Sequence of chain 1.A:
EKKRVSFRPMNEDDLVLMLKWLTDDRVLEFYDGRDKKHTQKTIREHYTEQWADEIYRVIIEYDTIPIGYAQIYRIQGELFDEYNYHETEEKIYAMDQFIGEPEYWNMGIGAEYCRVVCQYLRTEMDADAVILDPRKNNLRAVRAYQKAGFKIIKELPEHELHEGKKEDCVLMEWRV

The protein below binds the small molecule below.
Small molecule (SMILES): NC[C@H]1O[C@H](O[C@H]2[C@H](O)[C@@H](O[C@H]3O[C@H](CO)[C@@H](O)[C@H](N)[C@H]3O)[C@H](N)C[C@@H]2N)[C@H](O)[C@@H](O)[C@@H]1O

Binding-site contacts:
Ligand atom O13 contacts residue LEU81 of chain 1.A at 3.4 Å.
Ligand atom C7 contacts residue TYR75 of chain 1.A at 4.0 Å (hydrophobic).
Ligand atom C12 contacts residue ASP135 of chain 1.A at 3.3 Å.
Ligand atom N1 contacts residue ASP98 of chain 1.A at 3.1 Å (salt-bridge).
Ligand atom O13 contacts residue GLU84 of chain 1.A at 2.6 Å (salt-bridge).
Ligand atom N4 contacts residue LEU81 of chain 1.A at 4.0 Å.
Ligand atom C1 contacts residue ASP98 of chain 1.A at 3.8 Å.
Ligand atom C12 contacts residue TYR85 of chain 1.A at 3.5 Å (hydrophobic).
Ligand atom O5 contacts residue TYR33 of chain 1.A at 3.9 Å.
Ligand atom C13 contacts residue TRP53 of chain 1.A at 3.6 Å (hydrophobic).
Ligand atom N4 contacts residue GLU84 of chain 1.A at 2.7 Å (salt-bridge).
Ligand atom C8 contacts residue TYR75 of chain 1.A at 3.6 Å (hydrophobic).
Ligand atom C4 contacts residue ASP34 of chain 1.A at 3.7 Å.
Ligand atom O8 contacts residue ASP34 of chain 1.A at 3.0 Å (salt-bridge).
Ligand atom C10 contacts residue ASP98 of chain 1.A at 3.5 Å.
Ligand atom O12 contacts residue TRP53 of chain 1.A at 3.5 Å.
Ligand atom C12 contacts residue TYR75 of chain 1.A at 3.7 Å (hydrophobic).
Ligand atom N2 contacts residue ASP135 of chain 1.A at 3.1 Å (salt-bridge).
Ligand atom O10 contacts residue GLN73 of chain 1.A at 3.5 Å (h-bond).
Ligand atom O10 contacts residue ASP98 of chain 1.A at 3.9 Å.
Ligand atom C11 contacts residue ASP98 of chain 1.A at 3.7 Å.
Ligand atom N3 contacts residue TYR75 of chain 1.A at 3.9 Å.
Ligand atom C5 contacts residue TYR33 of chain 1.A at 3.9 Å (hydrophobic).
Ligand atom C14 contacts residue GLU84 of chain 1.A at 3.5 Å.
Ligand atom O5 contacts residue ASP98 of chain 1.A at 3.2 Å (salt-bridge).
Ligand atom N2 contacts residue ASP98 of chain 1.A at 2.9 Å (salt-bridge).
Ligand atom C15 contacts residue GLU84 of chain 1.A at 3.4 Å.
Ligand atom C14 contacts residue TRP53 of chain 1.A at 3.5 Å (hydrophobic).
Ligand atom C6 contacts residue TYR33 of chain 1.A at 3.6 Å (hydrophobic).
Ligand atom C7 contacts residue TYR85 of chain 1.A at 3.8 Å (hydrophobic).
Ligand atom C4 contacts residue TYR33 of chain 1.A at 3.8 Å (hydrophobic).
Ligand atom O8 contacts residue TYR33 of chain 1.A at 3.6 Å.
Ligand atom C11 contacts residue ASP135 of chain 1.A at 3.7 Å.
Ligand atom O7 contacts residue ASP34 of chain 1.A at 2.8 Å (salt-bridge).
Ligand atom N2 contacts residue GLU162 of chain 1.A at 3.9 Å.
Ligand atom O11 contacts residue GLU84 of chain 1.A at 3.5 Å (salt-bridge).
Ligand atom N3 contacts residue GLU84 of chain 1.A at 2.9 Å (salt-bridge).
Ligand atom C7 contacts residue GLU84 of chain 1.A at 3.9 Å.
Ligand atom C5 contacts residue GLU162 of chain 1.A at 3.8 Å.
Ligand atom N3 contacts residue TYR85 of chain 1.A at 3.0 Å (h-bond).